Binding-site contacts:
Ligand atom N3 contacts residue PHE122 of chain 1.A at 3.7 Å.
Ligand atom C contacts residue PHE191 of chain 1.A at 3.5 Å (hydrophobic).
Ligand atom F contacts residue ALA87 of chain 1.A at 3.5 Å.
Ligand atom C12 contacts residue ASP190 of chain 1.A at 3.7 Å.
Ligand atom O contacts residue LYS68 of chain 1.A at 3.4 Å (salt-bridge).
Ligand atom O contacts residue VAL118 of chain 1.A at 3.6 Å.
Ligand atom C22 contacts residue MET179 of chain 1.A at 3.4 Å (hydrophobic).
Ligand atom F contacts residue PHE83 of chain 1.A at 3.1 Å.
Ligand atom C16 contacts residue LEU120 of chain 1.A at 3.7 Å (hydrophobic).
Ligand atom C20 contacts residue PRO121 of chain 1.A at 3.3 Å (hydrophobic).
Ligand atom C18 contacts residue ALA66 of chain 1.A at 3.6 Å (hydrophobic).
Ligand atom F contacts residue GLU86 of chain 1.A at 3.5 Å.
Ligand atom C21 contacts residue MET123 of chain 1.A at 3.6 Å (hydrophobic).
Ligand atom N3 contacts residue MET123 of chain 1.A at 2.8 Å (h-bond).
Ligand atom C1 contacts residue MET90 of chain 1.A at 3.6 Å (hydrophobic).
Ligand atom O1 contacts residue ILE99 of chain 1.A at 3.5 Å.
Ligand atom C20 contacts residue MET123 of chain 1.A at 3.7 Å (hydrophobic).
Ligand atom C13 contacts residue ASP190 of chain 1.A at 3.6 Å.
Ligand atom F1 contacts residue VAL50 of chain 1.A at 3.2 Å.
Ligand atom O contacts residue MET70 of chain 1.A at 3.7 Å.
Ligand atom N2 contacts residue ASP190 of chain 1.A at 3.6 Å.
Ligand atom O1 contacts residue ALA189 of chain 1.A at 3.6 Å.
Ligand atom C10 contacts residue MET70 of chain 1.A at 3.4 Å (hydrophobic).
Ligand atom C contacts residue MET90 of chain 1.A at 3.6 Å (hydrophobic).
Ligand atom N1 contacts residue MET90 of chain 1.A at 3.5 Å (h-bond).
Ligand atom N4 contacts residue PHE122 of chain 1.A at 3.7 Å.
Ligand atom N4 contacts residue MET123 of chain 1.A at 2.8 Å (h-bond).
Ligand atom C29 contacts residue LEU42 of chain 1.A at 3.6 Å (hydrophobic).
Ligand atom C19 contacts residue ALA66 of chain 1.A at 3.4 Å (hydrophobic).
Ligand atom C21 contacts residue MET179 of chain 1.A at 3.4 Å (hydrophobic).
Ligand atom N4 contacts residue MET179 of chain 1.A at 3.6 Å.
Ligand atom F1 contacts residue LYS68 of chain 1.A at 3.7 Å.
Ligand atom C4 contacts residue LEU193 of chain 1.A at 3.6 Å (hydrophobic).
Ligand atom C9 contacts residue MET70 of chain 1.A at 3.6 Å (hydrophobic).
Ligand atom C20 contacts residue ALA66 of chain 1.A at 3.7 Å (hydrophobic).
Ligand atom C4 contacts residue PHE191 of chain 1.A at 3.3 Å (hydrophobic).
Ligand atom C17 contacts residue LEU120 of chain 1.A at 3.3 Å (hydrophobic).
Ligand atom O1 contacts residue ASP190 of chain 1.A at 3.0 Å (salt-bridge).
Ligand atom C30 contacts residue LEU42 of chain 1.A at 3.5 Å (hydrophobic).
Ligand atom C23 contacts residue MET179 of chain 1.A at 3.7 Å (hydrophobic).

This small molecule binds to this protein.
Small molecule (SMILES): Cc1c(C(=O)Nc2ccc(Oc3ccnc4[nH]cc(-c5ccccc5)c34)c(F)c2)c(=O)n(-c2ccc(F)cc2)n1C

Sequence of chain 1.A:
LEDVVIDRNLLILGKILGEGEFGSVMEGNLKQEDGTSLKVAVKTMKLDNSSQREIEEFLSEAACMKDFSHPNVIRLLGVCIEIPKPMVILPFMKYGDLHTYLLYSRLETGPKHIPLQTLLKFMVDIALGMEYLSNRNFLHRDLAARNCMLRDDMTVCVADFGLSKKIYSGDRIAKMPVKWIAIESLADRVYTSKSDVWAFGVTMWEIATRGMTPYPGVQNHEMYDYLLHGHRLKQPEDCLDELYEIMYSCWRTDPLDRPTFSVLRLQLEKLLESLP